Sequence of chain 2.A:
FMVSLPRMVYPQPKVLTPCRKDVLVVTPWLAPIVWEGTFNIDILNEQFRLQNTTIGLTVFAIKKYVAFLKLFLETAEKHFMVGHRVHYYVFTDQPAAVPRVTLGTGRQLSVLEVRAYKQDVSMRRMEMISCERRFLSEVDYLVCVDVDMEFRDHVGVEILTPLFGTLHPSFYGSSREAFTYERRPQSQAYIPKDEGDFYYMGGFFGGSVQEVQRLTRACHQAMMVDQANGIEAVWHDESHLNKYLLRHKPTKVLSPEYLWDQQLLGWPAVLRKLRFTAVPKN

Binding-site contacts:
Ligand atom C5 contacts residue TRP239 of chain 2.A at 3.7 Å (hydrophobic).
Ligand atom C2 contacts residue UDP1 of chain 2.B at 4.3 Å.
Ligand atom C6 contacts residue TYR203 of chain 2.A at 3.9 Å (hydrophobic).
Ligand atom C6 contacts residue GLU242 of chain 2.A at 3.7 Å.
Ligand atom C6 contacts residue HIS172 of chain 2.A at 4.0 Å.
Ligand atom C3 contacts residue HIS172 of chain 2.A at 4.5 Å.
Ligand atom C6 contacts residue PHE175 of chain 2.A at 4.0 Å (hydrophobic).
Ligand atom O1 contacts residue HIS172 of chain 2.A at 3.6 Å.
Ligand atom C6 contacts residue THR184 of chain 2.A at 3.3 Å.
Ligand atom C1 contacts residue HIS172 of chain 2.A at 3.8 Å.
Ligand atom O2 contacts residue UDP1 of chain 2.B at 3.7 Å.
Ligand atom O6 contacts residue PHE175 of chain 2.A at 3.4 Å.
Ligand atom O4 contacts residue GLU242 of chain 2.A at 2.6 Å (salt-bridge).
Ligand atom O6 contacts residue THR184 of chain 2.A at 2.7 Å (h-bond).
Ligand atom O6 contacts residue TRP239 of chain 2.A at 3.4 Å (h-bond).
Ligand atom O4 contacts residue HIS172 of chain 2.A at 2.8 Å (h-bond).
Ligand atom C3 contacts residue UDP1 of chain 2.B at 3.8 Å.
Ligand atom O3 contacts residue TRP239 of chain 2.A at 4.2 Å.
Ligand atom C3 contacts residue TRP239 of chain 2.A at 3.8 Å (hydrophobic).
Ligand atom O4 contacts residue MET205 of chain 2.A at 4.4 Å.
Ligand atom C4 contacts residue HIS172 of chain 2.A at 3.8 Å.
Ligand atom C5 contacts residue GLU242 of chain 2.A at 4.1 Å.
Ligand atom O1 contacts residue SER174 of chain 2.A at 3.9 Å.
Ligand atom O5 contacts residue HIS172 of chain 2.A at 3.2 Å (h-bond).
Ligand atom O5 contacts residue PHE175 of chain 2.A at 4.2 Å.
Ligand atom C2 contacts residue HIS172 of chain 2.A at 3.9 Å.
Ligand atom C6 contacts residue TRP239 of chain 2.A at 3.4 Å (hydrophobic).
Ligand atom C4 contacts residue TRP239 of chain 2.A at 3.6 Å (hydrophobic).
Ligand atom C4 contacts residue GLU242 of chain 2.A at 3.4 Å.
Ligand atom C5 contacts residue HIS172 of chain 2.A at 3.8 Å.
Ligand atom O3 contacts residue UDP1 of chain 2.B at 2.7 Å (h-bond).

The small molecule below binds the protein below.
Small molecule (SMILES): OC[C@H]1O[C@@H](O)[C@H](O)[C@@H](O)[C@H]1O